A protein and the small-molecule ligand that binds it are described below.
Small molecule (SMILES): O=C(CO)[C@@H](O)[C@H](O)[C@H](O)COP(=O)(O)O

Binding-site contacts:
Ligand atom O3 contacts residue LEU31 of chain 1.A at 3.9 Å.
Ligand atom C1 contacts residue SER130 of chain 1.A at 3.4 Å.
Ligand atom O3 contacts residue THR27 of chain 1.A at 3.4 Å (h-bond).
Ligand atom C4 contacts residue LYS86 of chain 1.A at 3.6 Å.
Ligand atom C5 contacts residue ASN28 of chain 1.A at 3.8 Å.
Ligand atom O1P contacts residue SER167 of chain 1.A at 2.5 Å (h-bond).
Ligand atom C3 contacts residue THR26 of chain 1.A at 3.8 Å.
Ligand atom C1 contacts residue LYS86 of chain 1.A at 2.5 Å.
Ligand atom O3P contacts residue ARG135 of chain 1.A at 2.7 Å (salt-bridge).
Ligand atom O1 contacts residue ASN108 of chain 1.A at 3.7 Å.
Ligand atom O4 contacts residue PHE132 of chain 1.A at 3.5 Å.
Ligand atom C6 contacts residue PHE132 of chain 1.A at 3.5 Å (hydrophobic).
Ligand atom O5 contacts residue ASP6 of chain 1.A at 2.6 Å (salt-bridge).
Ligand atom C1 contacts residue THR110 of chain 1.A at 3.6 Å.
Ligand atom O5 contacts residue SER167 of chain 1.A at 3.0 Å (h-bond).
Ligand atom C3 contacts residue ASP6 of chain 1.A at 3.4 Å.
Ligand atom O1 contacts residue LYS86 of chain 1.A at 3.2 Å (salt-bridge).
Ligand atom O1 contacts residue ALA166 of chain 1.A at 3.7 Å.
Ligand atom C2 contacts residue THR27 of chain 1.A at 3.9 Å.
Ligand atom O3 contacts residue ASN28 of chain 1.A at 3.4 Å (h-bond).
Ligand atom O6 contacts residue SER167 of chain 1.A at 3.5 Å.
Ligand atom O4 contacts residue ASN28 of chain 1.A at 2.9 Å (h-bond).
Ligand atom C3 contacts residue LYS86 of chain 1.A at 2.5 Å.
Ligand atom O1 contacts residue SER130 of chain 1.A at 2.8 Å (h-bond).
Ligand atom O3 contacts residue ASP6 of chain 1.A at 2.7 Å (salt-bridge).
Ligand atom C2 contacts residue LYS86 of chain 1.A at 1.3 Å.
Ligand atom O1 contacts residue THR26 of chain 1.A at 3.8 Å.
Ligand atom C4 contacts residue ASN28 of chain 1.A at 3.8 Å.
Ligand atom C6 contacts residue SER167 of chain 1.A at 3.9 Å.
Ligand atom O5 contacts residue ALA166 of chain 1.A at 3.4 Å.
Ligand atom C4 contacts residue PHE132 of chain 1.A at 3.7 Å (hydrophobic).
Ligand atom O1P contacts residue ARG169 of chain 1.A at 3.8 Å.
Ligand atom P contacts residue ARG135 of chain 1.A at 3.7 Å.
Ligand atom O3 contacts residue LYS86 of chain 1.A at 2.7 Å (salt-bridge).
Ligand atom O4 contacts residue LYS86 of chain 1.A at 3.7 Å.
Ligand atom O3 contacts residue THR26 of chain 1.A at 3.6 Å.
Ligand atom O1P contacts residue ARG135 of chain 1.A at 2.8 Å (salt-bridge).
Ligand atom C5 contacts residue ASP6 of chain 1.A at 3.2 Å.
Ligand atom P contacts residue SER167 of chain 1.A at 3.6 Å.
Ligand atom C2 contacts residue THR26 of chain 1.A at 3.9 Å.

Sequence of chain 1.B:
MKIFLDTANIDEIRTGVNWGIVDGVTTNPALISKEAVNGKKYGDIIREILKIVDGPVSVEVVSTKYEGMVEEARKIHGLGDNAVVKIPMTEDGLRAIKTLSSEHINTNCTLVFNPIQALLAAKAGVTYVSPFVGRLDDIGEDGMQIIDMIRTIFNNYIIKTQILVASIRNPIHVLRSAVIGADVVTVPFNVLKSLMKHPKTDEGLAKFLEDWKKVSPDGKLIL

Sequence of chain 1.A:
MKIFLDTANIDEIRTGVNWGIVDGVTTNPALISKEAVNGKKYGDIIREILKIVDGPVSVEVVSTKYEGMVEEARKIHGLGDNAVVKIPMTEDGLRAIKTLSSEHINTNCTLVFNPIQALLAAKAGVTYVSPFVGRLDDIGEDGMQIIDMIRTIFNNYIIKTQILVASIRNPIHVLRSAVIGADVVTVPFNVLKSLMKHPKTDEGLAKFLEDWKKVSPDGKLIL